Binding-site contacts:
Ligand atom C1 contacts residue ASN136 of chain 1.G at 1.4 Å.
Ligand atom C1 contacts residue ASN135 of chain 1.G at 4.3 Å.
Ligand atom C8 contacts residue LYS134 of chain 1.G at 3.4 Å.
Ligand atom O7 contacts residue GLU143 of chain 1.G at 4.2 Å.
Ligand atom C3 contacts residue ASN136 of chain 1.G at 3.0 Å.
Ligand atom C7 contacts residue LYS134 of chain 1.G at 3.3 Å.
Ligand atom C2 contacts residue LYS134 of chain 1.G at 4.5 Å.
Ligand atom O7 contacts residue LYS134 of chain 1.G at 3.3 Å (salt-bridge).
Ligand atom C6 contacts residue ASN135 of chain 1.G at 3.6 Å.
Ligand atom O6 contacts residue ASN135 of chain 1.G at 3.3 Å (h-bond).
Ligand atom C4 contacts residue ASN136 of chain 1.G at 3.7 Å.
Ligand atom C2 contacts residue ASN136 of chain 1.G at 2.5 Å.
Ligand atom O5 contacts residue ASN136 of chain 1.G at 2.4 Å (h-bond).
Ligand atom C8 contacts residue GLU143 of chain 1.G at 4.5 Å.
Ligand atom C5 contacts residue ASN136 of chain 1.G at 3.1 Å.
Ligand atom O5 contacts residue LYS134 of chain 1.G at 3.5 Å (salt-bridge).
Ligand atom O3 contacts residue ASN136 of chain 1.G at 2.8 Å (h-bond).
Ligand atom N2 contacts residue LYS134 of chain 1.G at 3.8 Å.
Ligand atom C6 contacts residue ASN136 of chain 1.G at 3.1 Å.
Ligand atom C1 contacts residue LYS134 of chain 1.G at 3.2 Å.
Ligand atom O6 contacts residue ASN136 of chain 1.G at 4.1 Å.
Ligand atom O5 contacts residue ASN135 of chain 1.G at 4.1 Å.
Ligand atom N2 contacts residue ASN136 of chain 1.G at 3.7 Å.

This small molecule binds to this protein.
Small molecule (SMILES): CC(=O)N[C@H]1[C@H](O[C@H]2[C@H](O)[C@@H](NC(C)=O)CO[C@@H]2CO)O[C@H](CO)[C@@H](O)[C@@H]1O

Sequence of chain 1.G:
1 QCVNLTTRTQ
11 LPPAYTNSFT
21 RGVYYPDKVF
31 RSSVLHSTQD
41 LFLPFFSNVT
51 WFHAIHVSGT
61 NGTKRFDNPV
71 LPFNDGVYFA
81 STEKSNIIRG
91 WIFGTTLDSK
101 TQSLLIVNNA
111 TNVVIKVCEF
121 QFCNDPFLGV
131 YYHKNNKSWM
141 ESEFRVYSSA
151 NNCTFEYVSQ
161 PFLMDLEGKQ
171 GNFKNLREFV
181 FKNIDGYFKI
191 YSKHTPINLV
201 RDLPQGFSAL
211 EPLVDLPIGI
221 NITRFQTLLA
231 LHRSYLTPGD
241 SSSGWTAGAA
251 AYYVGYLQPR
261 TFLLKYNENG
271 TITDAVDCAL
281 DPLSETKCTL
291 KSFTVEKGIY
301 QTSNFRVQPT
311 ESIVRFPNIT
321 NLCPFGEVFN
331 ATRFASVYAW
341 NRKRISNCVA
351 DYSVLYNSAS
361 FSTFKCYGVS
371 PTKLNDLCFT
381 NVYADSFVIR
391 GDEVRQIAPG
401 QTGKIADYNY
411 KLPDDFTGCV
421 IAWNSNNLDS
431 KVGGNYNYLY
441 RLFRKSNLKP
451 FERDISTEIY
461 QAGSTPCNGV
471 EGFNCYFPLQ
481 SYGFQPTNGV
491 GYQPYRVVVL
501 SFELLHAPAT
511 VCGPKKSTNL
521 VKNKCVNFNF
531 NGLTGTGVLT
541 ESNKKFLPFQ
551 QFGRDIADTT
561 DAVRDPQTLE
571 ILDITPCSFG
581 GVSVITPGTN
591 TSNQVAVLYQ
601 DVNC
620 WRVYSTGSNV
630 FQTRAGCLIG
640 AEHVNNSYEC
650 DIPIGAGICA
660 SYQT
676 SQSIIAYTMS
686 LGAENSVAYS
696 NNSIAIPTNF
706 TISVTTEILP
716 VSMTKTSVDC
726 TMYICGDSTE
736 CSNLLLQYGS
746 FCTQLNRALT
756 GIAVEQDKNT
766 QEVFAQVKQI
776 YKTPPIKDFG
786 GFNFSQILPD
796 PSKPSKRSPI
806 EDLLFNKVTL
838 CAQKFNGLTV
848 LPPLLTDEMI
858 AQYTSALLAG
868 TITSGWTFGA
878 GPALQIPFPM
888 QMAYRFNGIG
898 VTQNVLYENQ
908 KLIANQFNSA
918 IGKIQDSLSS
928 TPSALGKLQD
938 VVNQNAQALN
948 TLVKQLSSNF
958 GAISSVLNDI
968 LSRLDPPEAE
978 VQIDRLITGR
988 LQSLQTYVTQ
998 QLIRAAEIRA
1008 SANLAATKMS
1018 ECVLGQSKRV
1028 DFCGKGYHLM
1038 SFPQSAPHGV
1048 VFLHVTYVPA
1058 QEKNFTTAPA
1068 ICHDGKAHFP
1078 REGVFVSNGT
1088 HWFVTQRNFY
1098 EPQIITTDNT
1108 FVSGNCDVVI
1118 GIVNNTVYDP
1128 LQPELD